Sequence of chain 1.A:
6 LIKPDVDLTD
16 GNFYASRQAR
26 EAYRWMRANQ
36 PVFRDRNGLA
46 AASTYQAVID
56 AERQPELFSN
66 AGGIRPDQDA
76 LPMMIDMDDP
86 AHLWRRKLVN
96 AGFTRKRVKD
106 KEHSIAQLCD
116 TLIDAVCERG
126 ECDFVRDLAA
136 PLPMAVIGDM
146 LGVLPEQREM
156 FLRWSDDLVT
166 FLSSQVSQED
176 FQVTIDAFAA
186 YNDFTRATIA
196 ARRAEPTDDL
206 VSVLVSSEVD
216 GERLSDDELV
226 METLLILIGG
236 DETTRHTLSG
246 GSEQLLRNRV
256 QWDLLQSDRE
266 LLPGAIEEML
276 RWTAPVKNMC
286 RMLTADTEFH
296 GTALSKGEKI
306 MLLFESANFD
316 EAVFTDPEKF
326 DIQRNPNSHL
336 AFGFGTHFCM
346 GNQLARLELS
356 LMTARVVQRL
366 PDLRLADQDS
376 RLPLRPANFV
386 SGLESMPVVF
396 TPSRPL

Binding-site contacts:
Ligand atom C6 contacts residue GLN73 of chain 1.A at 3.3 Å.
Ligand atom C27 contacts residue PHE384 of chain 1.A at 4.0 Å (hydrophobic).
Ligand atom C23 contacts residue ILE233 of chain 1.A at 3.7 Å (hydrophobic).
Ligand atom C21 contacts residue MET78 of chain 1.A at 4.2 Å (hydrophobic).
Ligand atom C26 contacts residue GLY234 of chain 1.A at 4.2 Å.
Ligand atom C2 contacts residue PHE183 of chain 1.A at 3.8 Å (hydrophobic).
Ligand atom C15 contacts residue ARG70 of chain 1.A at 3.8 Å.
Ligand atom C16 contacts residue ARG70 of chain 1.A at 4.0 Å.
Ligand atom C3 contacts residue ILE180 of chain 1.A at 4.2 Å (hydrophobic).
Ligand atom C22 contacts residue ILE69 of chain 1.A at 4.3 Å (hydrophobic).
Ligand atom C20 contacts residue ILE233 of chain 1.A at 4.3 Å (hydrophobic).
Ligand atom C23 contacts residue PHE384 of chain 1.A at 4.0 Å (hydrophobic).
Ligand atom C21 contacts residue ILE233 of chain 1.A at 3.9 Å (hydrophobic).
Ligand atom C19 contacts residue LEU163 of chain 1.A at 4.1 Å (hydrophobic).
Ligand atom C22 contacts residue PHE384 of chain 1.A at 3.7 Å (hydrophobic).
Ligand atom C11 contacts residue LEU229 of chain 1.A at 3.9 Å (hydrophobic).
Ligand atom C21 contacts residue LEU229 of chain 1.A at 4.0 Å (hydrophobic).
Ligand atom C26 contacts residue ILE80 of chain 1.A at 4.1 Å (hydrophobic).
Ligand atom C21 contacts residue LEU230 of chain 1.A at 3.9 Å (hydrophobic).
Ligand atom C12 contacts residue LEU229 of chain 1.A at 3.7 Å (hydrophobic).
Ligand atom C23 contacts residue LEU230 of chain 1.A at 3.8 Å (hydrophobic).
Ligand atom C26 contacts residue MET284 of chain 1.A at 4.1 Å (hydrophobic).
Ligand atom C9 contacts residue LEU76 of chain 1.A at 4.0 Å (hydrophobic).
Ligand atom C26 contacts residue LEU230 of chain 1.A at 4.2 Å (hydrophobic).
Ligand atom C27 contacts residue VAL385 of chain 1.A at 4.3 Å (hydrophobic).
Ligand atom C5 contacts residue GLN73 of chain 1.A at 4.1 Å.
Ligand atom C17 contacts residue MET78 of chain 1.A at 3.9 Å (hydrophobic).
Ligand atom C4 contacts residue GLN73 of chain 1.A at 3.9 Å.
Ligand atom C26 contacts residue HEM1 of chain 1.E at 3.5 Å.
Ligand atom C1 contacts residue PHE183 of chain 1.A at 3.7 Å (hydrophobic).
Ligand atom C16 contacts residue PHE384 of chain 1.A at 3.8 Å (hydrophobic).
Ligand atom C7 contacts residue GLN73 of chain 1.A at 3.6 Å.
Ligand atom C25 contacts residue LEU230 of chain 1.A at 4.1 Å (hydrophobic).
Ligand atom O1 contacts residue ILE180 of chain 1.A at 3.3 Å.
Ligand atom C24 contacts residue PHE384 of chain 1.A at 3.8 Å (hydrophobic).
Ligand atom C25 contacts residue GLY234 of chain 1.A at 3.8 Å.
Ligand atom C24 contacts residue LEU230 of chain 1.A at 3.6 Å (hydrophobic).
Ligand atom C15 contacts residue LEU167 of chain 1.A at 4.0 Å (hydrophobic).
Ligand atom C27 contacts residue THR238 of chain 1.A at 3.9 Å.
Ligand atom C27 contacts residue GLY234 of chain 1.A at 4.1 Å.

A small-molecule ligand and the protein it binds are described below.
Small molecule (SMILES): CC(C)CCC[C@@H](C)[C@H]1CC[C@H]2[C@@H]3CCC4=CC(=O)CC[C@]4(C)[C@H]3CC[C@]12C